Sequence of chain 1.C:
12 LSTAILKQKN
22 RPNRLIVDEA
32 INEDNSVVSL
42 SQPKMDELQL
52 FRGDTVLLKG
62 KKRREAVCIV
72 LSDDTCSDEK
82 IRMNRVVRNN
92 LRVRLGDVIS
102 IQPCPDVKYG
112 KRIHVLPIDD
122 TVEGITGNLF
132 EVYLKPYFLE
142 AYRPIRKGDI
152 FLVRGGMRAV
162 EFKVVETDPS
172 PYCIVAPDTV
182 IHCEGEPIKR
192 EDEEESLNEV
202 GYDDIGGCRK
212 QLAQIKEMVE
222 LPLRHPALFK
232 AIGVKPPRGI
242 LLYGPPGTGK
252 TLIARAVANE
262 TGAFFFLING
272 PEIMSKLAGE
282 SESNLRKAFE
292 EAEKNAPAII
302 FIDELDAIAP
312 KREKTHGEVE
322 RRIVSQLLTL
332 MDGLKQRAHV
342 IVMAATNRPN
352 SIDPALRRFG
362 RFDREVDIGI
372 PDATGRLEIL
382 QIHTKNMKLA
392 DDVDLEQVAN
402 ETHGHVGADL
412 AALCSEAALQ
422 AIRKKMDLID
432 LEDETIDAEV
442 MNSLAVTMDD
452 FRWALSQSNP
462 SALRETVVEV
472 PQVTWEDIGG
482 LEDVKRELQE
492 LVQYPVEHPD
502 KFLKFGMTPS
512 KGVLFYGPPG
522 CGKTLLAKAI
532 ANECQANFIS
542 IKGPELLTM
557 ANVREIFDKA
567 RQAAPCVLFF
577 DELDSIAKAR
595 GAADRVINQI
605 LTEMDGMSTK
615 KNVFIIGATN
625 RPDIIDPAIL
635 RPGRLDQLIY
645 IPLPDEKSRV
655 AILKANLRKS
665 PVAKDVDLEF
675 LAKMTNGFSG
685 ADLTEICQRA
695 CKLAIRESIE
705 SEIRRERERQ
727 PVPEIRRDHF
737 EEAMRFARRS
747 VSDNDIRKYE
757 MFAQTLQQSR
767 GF

This small molecule binds to this protein.
Small molecule (SMILES): Nc1ncnc2c1ncn2[C@@H]1O[C@H](COP(=O)(O)OP(=O)(O)OP(O)(O)=S)[C@@H](O)[C@H]1O

Sequence of chain 1.D:
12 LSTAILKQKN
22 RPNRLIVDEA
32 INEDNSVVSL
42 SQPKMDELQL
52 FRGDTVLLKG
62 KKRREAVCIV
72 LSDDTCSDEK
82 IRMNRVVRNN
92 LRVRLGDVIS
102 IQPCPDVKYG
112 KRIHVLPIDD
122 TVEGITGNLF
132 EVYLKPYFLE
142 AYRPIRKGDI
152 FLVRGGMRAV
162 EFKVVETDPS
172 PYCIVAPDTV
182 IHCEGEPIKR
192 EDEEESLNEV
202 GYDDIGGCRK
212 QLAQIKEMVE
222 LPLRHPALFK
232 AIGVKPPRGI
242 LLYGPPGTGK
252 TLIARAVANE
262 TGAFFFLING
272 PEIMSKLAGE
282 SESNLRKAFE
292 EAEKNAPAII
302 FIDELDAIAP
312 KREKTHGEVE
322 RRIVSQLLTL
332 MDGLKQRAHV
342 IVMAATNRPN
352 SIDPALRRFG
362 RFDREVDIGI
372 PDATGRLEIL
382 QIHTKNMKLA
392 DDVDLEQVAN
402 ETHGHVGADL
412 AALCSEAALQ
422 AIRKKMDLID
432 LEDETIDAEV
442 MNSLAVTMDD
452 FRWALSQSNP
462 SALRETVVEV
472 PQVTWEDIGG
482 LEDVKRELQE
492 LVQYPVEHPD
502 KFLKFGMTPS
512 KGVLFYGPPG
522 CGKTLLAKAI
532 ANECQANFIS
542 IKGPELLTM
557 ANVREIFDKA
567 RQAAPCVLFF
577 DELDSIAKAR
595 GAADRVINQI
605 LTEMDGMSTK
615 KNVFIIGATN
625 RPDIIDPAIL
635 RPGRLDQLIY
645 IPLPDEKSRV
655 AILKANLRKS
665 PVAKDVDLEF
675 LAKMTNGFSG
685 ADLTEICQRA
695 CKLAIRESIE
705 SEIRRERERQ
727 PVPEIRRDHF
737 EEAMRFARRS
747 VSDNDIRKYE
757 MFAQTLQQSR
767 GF

Binding-site contacts:
Ligand atom O3G contacts residue ARG635 of chain 1.C at 3.7 Å.
Ligand atom O3G contacts residue MG1 of chain 1.T at 2.1 Å.
Ligand atom O1B contacts residue GLY523 of chain 1.D at 3.1 Å (h-bond).
Ligand atom N7 contacts residue GLY523 of chain 1.D at 3.5 Å (h-bond).
Ligand atom O2A contacts residue GLY523 of chain 1.D at 3.6 Å.
Ligand atom C4 contacts residue LEU526 of chain 1.D at 3.4 Å (hydrophobic).
Ligand atom N1 contacts residue GLY480 of chain 1.D at 3.0 Å (h-bond).
Ligand atom O3A contacts residue THR525 of chain 1.D at 3.2 Å (h-bond).
Ligand atom O2B contacts residue THR525 of chain 1.D at 3.1 Å (h-bond).
Ligand atom O1B contacts residue CYS522 of chain 1.D at 3.6 Å.
Ligand atom S1G contacts residue ASN624 of chain 1.D at 3.4 Å (h-bond).
Ligand atom C8 contacts residue GLY521 of chain 1.D at 3.5 Å.
Ligand atom N7 contacts residue GLY521 of chain 1.D at 3.6 Å (h-bond).
Ligand atom O1B contacts residue LYS524 of chain 1.D at 2.8 Å (salt-bridge).
Ligand atom O2A contacts residue LEU526 of chain 1.D at 3.0 Å (h-bond).
Ligand atom C8 contacts residue GLY684 of chain 1.D at 3.6 Å.
Ligand atom PG contacts residue MG1 of chain 1.T at 3.5 Å.
Ligand atom N1 contacts residue ILE656 of chain 1.D at 3.7 Å.
Ligand atom C1' contacts residue THR688 of chain 1.D at 3.2 Å.
Ligand atom O3A contacts residue MG1 of chain 1.T at 2.4 Å.
Ligand atom O4' contacts residue THR688 of chain 1.D at 3.7 Å.
Ligand atom N1 contacts residue ILE479 of chain 1.D at 3.6 Å.
Ligand atom PB contacts residue MG1 of chain 1.T at 3.1 Å.
Ligand atom C2 contacts residue ASP478 of chain 1.D at 3.2 Å.
Ligand atom N3 contacts residue ASN660 of chain 1.D at 3.6 Å (h-bond).
Ligand atom O2G contacts residue PRO636 of chain 1.C at 3.6 Å.
Ligand atom S1G contacts residue ARG766 of chain 1.C at 2.5 Å (salt-bridge).
Ligand atom N7 contacts residue GLY684 of chain 1.D at 3.6 Å.
Ligand atom N6 contacts residue GLY480 of chain 1.D at 3.4 Å (h-bond).
Ligand atom O1A contacts residue GLY523 of chain 1.D at 3.0 Å (h-bond).
Ligand atom O2G contacts residue ARG766 of chain 1.C at 2.9 Å (salt-bridge).
Ligand atom O1A contacts residue GLY521 of chain 1.D at 3.6 Å.
Ligand atom N7 contacts residue CYS522 of chain 1.D at 3.6 Å.
Ligand atom O4' contacts residue ALA685 of chain 1.D at 3.6 Å.
Ligand atom O2A contacts residue THR525 of chain 1.D at 3.4 Å.
Ligand atom N3 contacts residue LEU526 of chain 1.D at 3.6 Å.
Ligand atom O2B contacts residue MG1 of chain 1.T at 2.6 Å.
Ligand atom PG contacts residue ARG766 of chain 1.C at 3.3 Å.
Ligand atom O3B contacts residue GLY521 of chain 1.D at 3.0 Å (h-bond).
Ligand atom C2' contacts residue LEU526 of chain 1.D at 3.7 Å (hydrophobic).